A small-molecule ligand and the protein it binds are described below.
Small molecule (SMILES): O=C(O)CCCCCC(=O)O

Sequence of chain 1.B:
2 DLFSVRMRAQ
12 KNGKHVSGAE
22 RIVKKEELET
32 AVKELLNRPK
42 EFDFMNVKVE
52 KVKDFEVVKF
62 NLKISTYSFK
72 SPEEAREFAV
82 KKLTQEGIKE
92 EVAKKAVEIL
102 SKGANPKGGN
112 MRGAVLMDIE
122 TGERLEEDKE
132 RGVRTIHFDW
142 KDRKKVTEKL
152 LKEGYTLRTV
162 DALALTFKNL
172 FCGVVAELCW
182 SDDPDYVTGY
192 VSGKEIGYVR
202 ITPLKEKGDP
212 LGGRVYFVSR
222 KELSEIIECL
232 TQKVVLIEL

Binding-site contacts:
Ligand atom C4 contacts residue THR189 of chain 1.B at 3.8 Å.
Ligand atom C4 contacts residue TYR199 of chain 1.B at 3.9 Å (hydrophobic).
Ligand atom O12 contacts residue ARG215 of chain 1.B at 3.0 Å (salt-bridge).
Ligand atom O71 contacts residue ARG201 of chain 1.B at 3.0 Å (salt-bridge).
Ligand atom O71 contacts residue THR189 of chain 1.B at 4.1 Å.
Ligand atom O71 contacts residue THR157 of chain 1.B at 3.7 Å.
Ligand atom O11 contacts residue ARG159 of chain 1.B at 3.3 Å (salt-bridge).
Ligand atom C1 contacts residue SER182 of chain 1.B at 3.7 Å.
Ligand atom C6 contacts residue TYR199 of chain 1.B at 3.9 Å (hydrophobic).
Ligand atom C3 contacts residue TYR187 of chain 1.B at 4.0 Å (hydrophobic).
Ligand atom C5 contacts residue ARG159 of chain 1.B at 3.9 Å.
Ligand atom O71 contacts residue TYR187 of chain 1.B at 2.6 Å (h-bond).
Ligand atom C7 contacts residue TYR187 of chain 1.B at 3.4 Å (hydrophobic).
Ligand atom O11 contacts residue SER182 of chain 1.B at 3.5 Å.
Ligand atom O72 contacts residue TYR199 of chain 1.B at 2.5 Å (h-bond).
Ligand atom C3 contacts residue THR189 of chain 1.B at 3.4 Å.
Ligand atom C5 contacts residue THR189 of chain 1.B at 4.1 Å.
Ligand atom O72 contacts residue ARG201 of chain 1.B at 3.1 Å (salt-bridge).
Ligand atom C6 contacts residue THR189 of chain 1.B at 3.6 Å.
Ligand atom C2 contacts residue TYR191 of chain 1.B at 3.9 Å (hydrophobic).
Ligand atom O12 contacts residue APC1 of chain 1.F at 2.7 Å (h-bond).
Ligand atom C7 contacts residue ARG201 of chain 1.B at 3.4 Å.
Ligand atom C5 contacts residue THR160 of chain 1.B at 4.2 Å.
Ligand atom O11 contacts residue APC1 of chain 1.F at 3.5 Å (h-bond).
Ligand atom C4 contacts residue ALA163 of chain 1.B at 3.9 Å (hydrophobic).
Ligand atom C6 contacts residue TYR187 of chain 1.B at 3.4 Å (hydrophobic).
Ligand atom O72 contacts residue THR160 of chain 1.B at 3.2 Å (h-bond).
Ligand atom C7 contacts residue THR160 of chain 1.B at 3.2 Å.
Ligand atom O12 contacts residue SER182 of chain 1.B at 3.8 Å.
Ligand atom C2 contacts residue CYS180 of chain 1.B at 3.5 Å (hydrophobic).
Ligand atom O12 contacts residue CYS180 of chain 1.B at 3.8 Å.
Ligand atom C4 contacts residue TYR191 of chain 1.B at 3.6 Å (hydrophobic).
Ligand atom C1 contacts residue APC1 of chain 1.F at 3.4 Å.
Ligand atom C5 contacts residue TYR187 of chain 1.B at 3.5 Å (hydrophobic).
Ligand atom C7 contacts residue TYR199 of chain 1.B at 3.5 Å (hydrophobic).
Ligand atom C1 contacts residue ARG215 of chain 1.B at 3.9 Å.
Ligand atom C5 contacts residue TYR199 of chain 1.B at 3.9 Å (hydrophobic).
Ligand atom C7 contacts residue THR189 of chain 1.B at 4.1 Å.
Ligand atom C2 contacts residue SER182 of chain 1.B at 4.0 Å.
Ligand atom O71 contacts residue THR160 of chain 1.B at 2.7 Å (h-bond).